Sequence of chain 1.C:
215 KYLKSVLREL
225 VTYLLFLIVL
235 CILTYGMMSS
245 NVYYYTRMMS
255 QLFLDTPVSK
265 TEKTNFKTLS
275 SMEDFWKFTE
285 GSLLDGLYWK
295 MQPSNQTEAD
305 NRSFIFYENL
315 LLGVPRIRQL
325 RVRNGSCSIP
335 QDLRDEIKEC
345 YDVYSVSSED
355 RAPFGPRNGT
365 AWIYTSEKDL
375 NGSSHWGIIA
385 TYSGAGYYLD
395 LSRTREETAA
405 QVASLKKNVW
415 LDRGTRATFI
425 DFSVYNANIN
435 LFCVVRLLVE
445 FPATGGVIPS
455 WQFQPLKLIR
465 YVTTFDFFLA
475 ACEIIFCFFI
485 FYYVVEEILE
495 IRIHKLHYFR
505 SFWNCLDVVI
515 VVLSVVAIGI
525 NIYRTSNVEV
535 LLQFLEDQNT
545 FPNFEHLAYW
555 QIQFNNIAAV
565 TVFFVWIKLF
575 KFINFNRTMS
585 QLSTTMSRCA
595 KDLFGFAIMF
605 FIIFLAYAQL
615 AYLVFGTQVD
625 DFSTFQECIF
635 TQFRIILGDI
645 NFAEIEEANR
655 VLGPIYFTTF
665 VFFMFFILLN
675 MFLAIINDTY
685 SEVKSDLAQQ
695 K

Sequence of chain 1.B:
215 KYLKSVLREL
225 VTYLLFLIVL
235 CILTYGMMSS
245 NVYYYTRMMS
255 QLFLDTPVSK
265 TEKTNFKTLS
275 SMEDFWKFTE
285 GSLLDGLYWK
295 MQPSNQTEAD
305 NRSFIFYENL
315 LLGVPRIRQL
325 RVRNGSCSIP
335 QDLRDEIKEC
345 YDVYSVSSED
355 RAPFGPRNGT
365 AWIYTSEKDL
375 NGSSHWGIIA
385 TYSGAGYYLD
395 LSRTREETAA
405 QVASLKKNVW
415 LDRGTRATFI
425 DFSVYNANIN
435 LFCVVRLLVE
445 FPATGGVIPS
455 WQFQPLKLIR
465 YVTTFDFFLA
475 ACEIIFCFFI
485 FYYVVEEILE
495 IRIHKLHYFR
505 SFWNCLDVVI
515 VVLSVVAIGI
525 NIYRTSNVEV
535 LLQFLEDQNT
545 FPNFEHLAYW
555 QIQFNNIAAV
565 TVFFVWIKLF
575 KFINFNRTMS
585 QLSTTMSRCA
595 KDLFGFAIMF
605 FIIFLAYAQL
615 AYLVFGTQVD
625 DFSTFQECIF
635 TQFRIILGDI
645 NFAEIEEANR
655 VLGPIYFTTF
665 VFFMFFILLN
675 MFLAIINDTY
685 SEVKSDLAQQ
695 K

Binding-site contacts:
Ligand atom O contacts residue GLN613 of chain 1.C at 4.4 Å.
Ligand atom O contacts residue THR238 of chain 1.B at 3.1 Å (h-bond).
Ligand atom O contacts residue TYR239 of chain 1.B at 4.1 Å.
Ligand atom C contacts residue THR238 of chain 1.B at 4.2 Å.
Ligand atom CB contacts residue GLN613 of chain 1.C at 4.3 Å.
Ligand atom N contacts residue PLM1 of chain 1.LA at 4.3 Å.
Ligand atom OH contacts residue THR238 of chain 1.B at 4.3 Å.
Ligand atom O contacts residue CYS235 of chain 1.B at 4.3 Å.
Ligand atom CD2 contacts residue PLM1 of chain 1.LA at 4.2 Å.
Ligand atom CE1 contacts residue LEU609 of chain 1.C at 4.1 Å (hydrophobic).
Ligand atom C contacts residue TYR239 of chain 1.B at 4.1 Å (hydrophobic).
Ligand atom N contacts residue PHE629 of chain 1.C at 3.6 Å.
Ligand atom CM contacts residue PLM1 of chain 1.LA at 4.3 Å.
Ligand atom OXT contacts residue TYR239 of chain 1.B at 3.8 Å.
Ligand atom OH contacts residue GLN613 of chain 1.C at 3.6 Å (h-bond).
Ligand atom CE2 contacts residue PLM1 of chain 1.LA at 3.5 Å.

A protein and the small-molecule ligand that binds it are described below.
Small molecule (SMILES): N[C@@H](CC1CCCCC1)[C@@H](O)CC(=O)O